Sequence of chain 1.D:
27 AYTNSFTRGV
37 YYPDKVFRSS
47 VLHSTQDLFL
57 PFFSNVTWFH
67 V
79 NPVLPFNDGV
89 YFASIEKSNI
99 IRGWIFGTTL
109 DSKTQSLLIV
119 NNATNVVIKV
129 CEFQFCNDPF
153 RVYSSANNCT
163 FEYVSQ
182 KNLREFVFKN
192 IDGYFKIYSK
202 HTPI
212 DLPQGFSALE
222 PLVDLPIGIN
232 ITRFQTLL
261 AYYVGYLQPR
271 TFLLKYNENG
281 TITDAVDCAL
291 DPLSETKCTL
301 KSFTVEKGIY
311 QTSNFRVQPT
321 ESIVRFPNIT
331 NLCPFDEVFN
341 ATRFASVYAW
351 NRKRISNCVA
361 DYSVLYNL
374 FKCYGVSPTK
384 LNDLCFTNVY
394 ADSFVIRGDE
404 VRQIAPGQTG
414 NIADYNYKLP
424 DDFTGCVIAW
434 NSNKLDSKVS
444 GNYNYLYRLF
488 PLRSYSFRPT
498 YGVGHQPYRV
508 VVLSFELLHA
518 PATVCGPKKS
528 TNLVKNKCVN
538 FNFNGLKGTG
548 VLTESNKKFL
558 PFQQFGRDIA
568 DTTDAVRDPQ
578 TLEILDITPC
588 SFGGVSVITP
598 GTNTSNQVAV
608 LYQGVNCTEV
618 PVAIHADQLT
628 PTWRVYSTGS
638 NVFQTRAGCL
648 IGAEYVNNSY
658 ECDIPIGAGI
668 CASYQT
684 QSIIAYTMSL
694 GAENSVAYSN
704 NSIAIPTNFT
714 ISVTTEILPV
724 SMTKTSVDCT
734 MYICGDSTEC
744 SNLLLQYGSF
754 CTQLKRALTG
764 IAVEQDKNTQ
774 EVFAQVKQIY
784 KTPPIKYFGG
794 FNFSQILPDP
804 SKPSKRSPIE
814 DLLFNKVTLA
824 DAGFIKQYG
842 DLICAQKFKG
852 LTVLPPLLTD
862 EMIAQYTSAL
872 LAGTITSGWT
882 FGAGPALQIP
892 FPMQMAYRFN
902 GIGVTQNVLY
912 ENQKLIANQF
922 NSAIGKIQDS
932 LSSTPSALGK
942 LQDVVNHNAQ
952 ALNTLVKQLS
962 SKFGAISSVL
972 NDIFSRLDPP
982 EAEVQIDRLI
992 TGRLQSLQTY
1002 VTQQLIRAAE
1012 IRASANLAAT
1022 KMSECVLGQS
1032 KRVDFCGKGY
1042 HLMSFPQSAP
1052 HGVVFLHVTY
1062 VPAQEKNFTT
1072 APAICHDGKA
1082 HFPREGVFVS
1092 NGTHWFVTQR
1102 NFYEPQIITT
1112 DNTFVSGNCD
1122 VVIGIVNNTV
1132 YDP

Binding-site contacts:
Ligand atom O5 contacts residue ASN328 of chain 1.D at 2.3 Å (h-bond).
Ligand atom C3 contacts residue GLN577 of chain 1.D at 3.2 Å.
Ligand atom O3 contacts residue GLN577 of chain 1.D at 3.2 Å (h-bond).
Ligand atom O4 contacts residue GLN577 of chain 1.D at 3.9 Å.
Ligand atom C4 contacts residue ASN328 of chain 1.D at 4.2 Å.
Ligand atom C7 contacts residue ASN328 of chain 1.D at 4.0 Å.
Ligand atom C2 contacts residue ASN328 of chain 1.D at 2.5 Å.
Ligand atom N2 contacts residue ASN328 of chain 1.D at 3.0 Å (h-bond).
Ligand atom C5 contacts residue ASN328 of chain 1.D at 3.6 Å.
Ligand atom O7 contacts residue ASN328 of chain 1.D at 4.5 Å.
Ligand atom C1 contacts residue ASN328 of chain 1.D at 1.4 Å.
Ligand atom C2 contacts residue GLN577 of chain 1.D at 4.3 Å.
Ligand atom N2 contacts residue GLN577 of chain 1.D at 4.2 Å.
Ligand atom C3 contacts residue ASN328 of chain 1.D at 3.8 Å.
Ligand atom C4 contacts residue GLN577 of chain 1.D at 4.2 Å.

The protein below binds the small molecule below.
Small molecule (SMILES): CC(=O)N[C@@H]1[C@@H](O)[C@H](O)[C@@H](CO)O[C@H]1O